Sequence of chain 1.B:
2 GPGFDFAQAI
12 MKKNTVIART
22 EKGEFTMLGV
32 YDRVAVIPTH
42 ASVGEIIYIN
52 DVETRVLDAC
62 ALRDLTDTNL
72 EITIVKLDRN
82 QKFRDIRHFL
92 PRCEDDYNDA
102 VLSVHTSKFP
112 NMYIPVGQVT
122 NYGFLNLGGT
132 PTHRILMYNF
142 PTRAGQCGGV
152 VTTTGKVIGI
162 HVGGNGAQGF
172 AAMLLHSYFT

Binding-site contacts:
Ligand atom C contacts residue LEU66 of chain 1.B at 3.4 Å (hydrophobic).
Ligand atom O contacts residue LEU66 of chain 1.B at 2.8 Å (h-bond).
Ligand atom BR contacts residue LEU66 of chain 1.B at 4.3 Å.
Ligand atom C1 contacts residue ARG135 of chain 1.B at 3.8 Å.
Ligand atom O contacts residue ARG135 of chain 1.B at 2.9 Å (salt-bridge).
Ligand atom C5 contacts residue LEU66 of chain 1.B at 4.2 Å (hydrophobic).
Ligand atom N contacts residue ARG135 of chain 1.B at 3.7 Å.
Ligand atom C4 contacts residue LEU66 of chain 1.B at 3.9 Å (hydrophobic).
Ligand atom C6 contacts residue LEU66 of chain 1.B at 3.8 Å (hydrophobic).
Ligand atom C contacts residue ARG135 of chain 1.B at 3.5 Å.
Ligand atom O contacts residue ASP65 of chain 1.B at 3.4 Å.
Ligand atom C1 contacts residue LEU66 of chain 1.B at 3.5 Å (hydrophobic).
Ligand atom N contacts residue THR67 of chain 1.B at 4.1 Å.
Ligand atom C3 contacts residue LEU66 of chain 1.B at 3.9 Å (hydrophobic).
Ligand atom N contacts residue ASP65 of chain 1.B at 4.4 Å.
Ligand atom C2 contacts residue ARG135 of chain 1.B at 3.6 Å.
Ligand atom N contacts residue LEU66 of chain 1.B at 4.3 Å.
Ligand atom C2 contacts residue LEU66 of chain 1.B at 3.8 Å (hydrophobic).

The small molecule below binds the protein below.
Small molecule (SMILES): N#Cc1cc(Br)ccc1O